Binding-site contacts:
Ligand atom C07 contacts residue SER129 of chain 1.A at 3.7 Å.
Ligand atom C02 contacts residue TRP88 of chain 1.A at 3.8 Å (hydrophobic).
Ligand atom O16 contacts residue ALA50 of chain 1.A at 3.8 Å.
Ligand atom O09 contacts residue VAL76 of chain 1.A at 3.4 Å.
Ligand atom C15 contacts residue TYR47 of chain 1.A at 3.1 Å (hydrophobic).
Ligand atom C08 contacts residue ALA127 of chain 1.A at 3.4 Å (hydrophobic).
Ligand atom C08 contacts residue THR115 of chain 1.A at 3.8 Å.
Ligand atom O01 contacts residue ASP73 of chain 1.A at 3.6 Å (salt-bridge).
Ligand atom O14 contacts residue ALA50 of chain 1.A at 3.6 Å.
Ligand atom C24 contacts residue TRP88 of chain 1.A at 3.7 Å (hydrophobic).
Ligand atom C22 contacts residue ALA105 of chain 1.A at 3.8 Å (hydrophobic).
Ligand atom C06 contacts residue THR75 of chain 1.A at 3.8 Å.
Ligand atom C02 contacts residue ASP73 of chain 1.A at 3.7 Å.
Ligand atom C23 contacts residue PHE101 of chain 1.A at 3.7 Å (hydrophobic).
Ligand atom O14 contacts residue LEU40 of chain 1.A at 2.6 Å.
Ligand atom C22 contacts residue PHE101 of chain 1.A at 3.6 Å (hydrophobic).
Ligand atom C17 contacts residue LEU125 of chain 1.A at 3.7 Å (hydrophobic).
Ligand atom C21 contacts residue TRP60 of chain 1.A at 3.3 Å (hydrophobic).
Ligand atom O14 contacts residue LEU125 of chain 1.A at 3.4 Å (h-bond).
Ligand atom C24 contacts residue LEU110 of chain 1.A at 3.4 Å (hydrophobic).
Ligand atom C05 contacts residue SER129 of chain 1.A at 3.6 Å.
Ligand atom O01 contacts residue TRP88 of chain 1.A at 3.5 Å.
Ligand atom N04 contacts residue ASP73 of chain 1.A at 2.7 Å (salt-bridge).
Ligand atom C03 contacts residue ASP73 of chain 1.A at 3.6 Å.
Ligand atom O14 contacts residue LEU39 of chain 1.A at 3.7 Å.
Ligand atom S13 contacts residue ALA50 of chain 1.A at 3.8 Å.
Ligand atom C17 contacts residue GLY126 of chain 1.A at 3.6 Å.
Ligand atom C15 contacts residue ALA50 of chain 1.A at 3.4 Å (hydrophobic).
Ligand atom O16 contacts residue ILE52 of chain 1.A at 3.8 Å.
Ligand atom O20 contacts residue SER129 of chain 1.A at 2.6 Å (h-bond).
Ligand atom C03 contacts residue TYR56 of chain 1.A at 3.6 Å (hydrophobic).
Ligand atom C22 contacts residue TRP60 of chain 1.A at 3.7 Å (hydrophobic).
Ligand atom O16 contacts residue GLY38 of chain 1.A at 2.9 Å.
Ligand atom C06 contacts residue ASP73 of chain 1.A at 3.6 Å.
Ligand atom O01 contacts residue THR75 of chain 1.A at 3.3 Å (h-bond).
Ligand atom C07 contacts residue THR115 of chain 1.A at 3.8 Å.
Ligand atom C07 contacts residue THR75 of chain 1.A at 3.2 Å.
Ligand atom O20 contacts residue TYR56 of chain 1.A at 3.0 Å (h-bond).
Ligand atom C05 contacts residue ASP73 of chain 1.A at 3.6 Å.
Ligand atom O16 contacts residue LEU39 of chain 1.A at 3.1 Å (h-bond).

Sequence of chain 1.A:
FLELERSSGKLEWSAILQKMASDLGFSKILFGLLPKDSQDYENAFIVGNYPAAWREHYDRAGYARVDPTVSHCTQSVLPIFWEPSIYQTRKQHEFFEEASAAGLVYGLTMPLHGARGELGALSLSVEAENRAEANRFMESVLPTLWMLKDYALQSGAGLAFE

This small molecule binds to this protein.
Small molecule (SMILES): CS(=O)(=O)c1cccc(OCCCC(=O)N[C@@H]2C[C@H]3C[C@H]3C2=O)c1